Sequence of chain 1.A:
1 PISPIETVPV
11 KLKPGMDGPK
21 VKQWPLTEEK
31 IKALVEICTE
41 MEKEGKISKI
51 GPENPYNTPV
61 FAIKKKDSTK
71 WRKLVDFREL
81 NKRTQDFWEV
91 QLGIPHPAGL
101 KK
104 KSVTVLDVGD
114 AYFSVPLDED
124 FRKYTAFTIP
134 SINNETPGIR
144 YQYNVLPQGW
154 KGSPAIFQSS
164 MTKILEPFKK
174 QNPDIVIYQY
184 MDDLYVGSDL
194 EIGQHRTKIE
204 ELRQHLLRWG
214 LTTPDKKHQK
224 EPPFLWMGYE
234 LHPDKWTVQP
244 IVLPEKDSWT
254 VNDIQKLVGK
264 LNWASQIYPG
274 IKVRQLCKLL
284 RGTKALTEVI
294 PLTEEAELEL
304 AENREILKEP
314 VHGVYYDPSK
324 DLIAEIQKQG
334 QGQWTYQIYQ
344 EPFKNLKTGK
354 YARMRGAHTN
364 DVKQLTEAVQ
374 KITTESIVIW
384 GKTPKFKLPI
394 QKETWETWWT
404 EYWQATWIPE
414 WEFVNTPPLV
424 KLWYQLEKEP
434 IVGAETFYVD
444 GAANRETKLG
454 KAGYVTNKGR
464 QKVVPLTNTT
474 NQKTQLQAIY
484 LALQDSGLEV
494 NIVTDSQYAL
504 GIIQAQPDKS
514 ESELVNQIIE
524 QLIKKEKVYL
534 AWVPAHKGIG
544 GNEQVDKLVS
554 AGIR

Binding-site contacts:
Ligand atom CL contacts residue VAL106 of chain 1.A at 3.7 Å.
Ligand atom C10 contacts residue TYR181 of chain 1.A at 3.5 Å (hydrophobic).
Ligand atom C10 contacts residue TYR188 of chain 1.A at 3.7 Å (hydrophobic).
Ligand atom N contacts residue LEU100 of chain 1.A at 3.9 Å.
Ligand atom C3 contacts residue PRO236 of chain 1.A at 3.7 Å (hydrophobic).
Ligand atom C8 contacts residue LEU100 of chain 1.A at 4.0 Å (hydrophobic).
Ligand atom C4 contacts residue TYR318 of chain 1.A at 3.9 Å (hydrophobic).
Ligand atom C4 contacts residue LEU234 of chain 1.A at 4.1 Å (hydrophobic).
Ligand atom C2 contacts residue TYR318 of chain 1.A at 3.8 Å (hydrophobic).
Ligand atom F1 contacts residue VAL106 of chain 1.A at 3.5 Å.
Ligand atom CL contacts residue HIS235 of chain 1.A at 3.9 Å.
Ligand atom C11 contacts residue TYR181 of chain 1.A at 3.6 Å (hydrophobic).
Ligand atom O2 contacts residue LEU100 of chain 1.A at 3.2 Å.
Ligand atom F2 contacts residue VAL179 of chain 1.A at 3.7 Å.
Ligand atom C2 contacts residue HIS235 of chain 1.A at 4.1 Å.
Ligand atom C11 contacts residue TRP229 of chain 1.A at 3.5 Å (hydrophobic).
Ligand atom F3 contacts residue VAL179 of chain 1.A at 3.1 Å.
Ligand atom F1 contacts residue TYR188 of chain 1.A at 3.1 Å.
Ligand atom CL contacts residue PHE227 of chain 1.A at 3.5 Å.
Ligand atom C3 contacts residue TYR318 of chain 1.A at 3.4 Å (hydrophobic).
Ligand atom F2 contacts residue GLY190 of chain 1.A at 3.4 Å.
Ligand atom O1 contacts residue VAL179 of chain 1.A at 3.7 Å.
Ligand atom O1 contacts residue LEU100 of chain 1.A at 3.7 Å.
Ligand atom C14 contacts residue LEU100 of chain 1.A at 3.6 Å (hydrophobic).
Ligand atom C12 contacts residue LEU234 of chain 1.A at 3.5 Å (hydrophobic).
Ligand atom C1 contacts residue LYS101 of chain 1.A at 4.0 Å.
Ligand atom C9 contacts residue TYR188 of chain 1.A at 3.8 Å (hydrophobic).
Ligand atom C5 contacts residue VAL106 of chain 1.A at 3.6 Å (hydrophobic).
Ligand atom CL contacts residue LEU234 of chain 1.A at 3.5 Å.
Ligand atom O1 contacts residue LYS101 of chain 1.A at 3.5 Å (salt-bridge).
Ligand atom C13 contacts residue VAL179 of chain 1.A at 3.9 Å (hydrophobic).
Ligand atom F3 contacts residue TYR181 of chain 1.A at 3.9 Å.
Ligand atom C4 contacts residue HIS235 of chain 1.A at 3.9 Å.
Ligand atom F3 contacts residue TYR188 of chain 1.A at 3.5 Å.
Ligand atom F1 contacts residue VAL189 of chain 1.A at 3.8 Å.
Ligand atom C4 contacts residue VAL106 of chain 1.A at 3.8 Å (hydrophobic).
Ligand atom C14 contacts residue LYS101 of chain 1.A at 3.7 Å.
Ligand atom C3 contacts residue HIS235 of chain 1.A at 3.1 Å.
Ligand atom N contacts residue LYS101 of chain 1.A at 3.0 Å (salt-bridge).
Ligand atom C12 contacts residue TRP229 of chain 1.A at 3.4 Å (hydrophobic).

This protein binds this small molecule.
Small molecule (SMILES): O=C1Nc2ccc(Cl)cc2[C@@](C#CC2CC2)(C(F)(F)F)O1